Binding-site contacts:
Ligand atom N3 contacts residue PRO408 of chain 1.I at 3.6 Å.
Ligand atom O2P contacts residue HIS407 of chain 1.I at 4.1 Å.
Ligand atom C2 contacts residue PRO408 of chain 1.I at 4.0 Å (hydrophobic).
Ligand atom C2' contacts residue HIS407 of chain 1.I at 4.0 Å.
Ligand atom C2 contacts residue GLY416 of chain 1.I at 3.6 Å.
Ligand atom N9 contacts residue HIS407 of chain 1.I at 4.4 Å.
Ligand atom N9 contacts residue PRO408 of chain 1.I at 3.8 Å.
Ligand atom O2P contacts residue ASP403 of chain 1.A at 3.9 Å.
Ligand atom C6 contacts residue PRO408 of chain 1.I at 3.8 Å (hydrophobic).
Ligand atom N6 contacts residue GLY414 of chain 1.I at 4.4 Å.
Ligand atom C6 contacts residue GLY416 of chain 1.I at 4.2 Å.
Ligand atom C1' contacts residue PRO408 of chain 1.I at 3.9 Å (hydrophobic).
Ligand atom C5 contacts residue PRO204 of chain 1.I at 4.1 Å (hydrophobic).
Ligand atom C4 contacts residue PRO408 of chain 1.I at 3.9 Å (hydrophobic).
Ligand atom N6 contacts residue PHE415 of chain 1.I at 4.4 Å.
Ligand atom O2P contacts residue GLY404 of chain 1.A at 4.2 Å.
Ligand atom N6 contacts residue SER409 of chain 1.I at 3.3 Å (h-bond).
Ligand atom N6 contacts residue GLY416 of chain 1.I at 3.7 Å.
Ligand atom C5 contacts residue PRO408 of chain 1.I at 4.2 Å (hydrophobic).
Ligand atom N7 contacts residue HIS407 of chain 1.I at 3.8 Å.
Ligand atom C5 contacts residue SER409 of chain 1.I at 3.7 Å.
Ligand atom C2 contacts residue ILE399 of chain 1.I at 4.3 Å (hydrophobic).
Ligand atom C8 contacts residue HIS407 of chain 1.I at 3.4 Å.
Ligand atom N1 contacts residue PRO408 of chain 1.I at 3.8 Å.
Ligand atom N7 contacts residue PRO204 of chain 1.I at 4.1 Å.
Ligand atom N1 contacts residue GLY416 of chain 1.I at 3.1 Å (h-bond).
Ligand atom N6 contacts residue PRO204 of chain 1.I at 4.4 Å.
Ligand atom C6 contacts residue PRO204 of chain 1.I at 4.3 Å (hydrophobic).
Ligand atom N7 contacts residue SER409 of chain 1.I at 3.2 Å (h-bond).
Ligand atom C6 contacts residue SER409 of chain 1.I at 3.8 Å.
Ligand atom O1P contacts residue HIS405 of chain 1.A at 3.9 Å.
Ligand atom C8 contacts residue SER409 of chain 1.I at 4.2 Å.
Ligand atom N6 contacts residue PRO408 of chain 1.I at 4.0 Å.
Ligand atom C2' contacts residue PRO408 of chain 1.I at 4.3 Å (hydrophobic).
Ligand atom C8 contacts residue PRO408 of chain 1.I at 4.4 Å (hydrophobic).

Sequence of chain 1.I:
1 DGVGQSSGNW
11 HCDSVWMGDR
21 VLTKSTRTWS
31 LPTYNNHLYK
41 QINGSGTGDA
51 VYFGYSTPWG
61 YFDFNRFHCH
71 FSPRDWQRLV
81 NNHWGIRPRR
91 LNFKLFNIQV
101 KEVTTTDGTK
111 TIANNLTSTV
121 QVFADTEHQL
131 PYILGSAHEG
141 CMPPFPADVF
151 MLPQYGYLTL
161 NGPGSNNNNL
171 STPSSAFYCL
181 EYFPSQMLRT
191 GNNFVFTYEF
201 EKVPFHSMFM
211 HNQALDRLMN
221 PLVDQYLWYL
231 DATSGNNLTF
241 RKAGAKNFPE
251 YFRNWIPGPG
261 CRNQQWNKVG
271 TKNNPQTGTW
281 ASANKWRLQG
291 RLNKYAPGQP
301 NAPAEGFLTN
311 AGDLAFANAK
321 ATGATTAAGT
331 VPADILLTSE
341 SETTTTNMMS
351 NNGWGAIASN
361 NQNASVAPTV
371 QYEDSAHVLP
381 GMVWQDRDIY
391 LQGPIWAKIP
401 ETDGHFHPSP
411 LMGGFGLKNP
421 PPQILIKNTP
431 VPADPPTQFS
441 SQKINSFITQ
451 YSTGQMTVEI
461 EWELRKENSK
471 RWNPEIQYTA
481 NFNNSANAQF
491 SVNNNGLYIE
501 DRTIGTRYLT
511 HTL

Sequence of chain 1.A:
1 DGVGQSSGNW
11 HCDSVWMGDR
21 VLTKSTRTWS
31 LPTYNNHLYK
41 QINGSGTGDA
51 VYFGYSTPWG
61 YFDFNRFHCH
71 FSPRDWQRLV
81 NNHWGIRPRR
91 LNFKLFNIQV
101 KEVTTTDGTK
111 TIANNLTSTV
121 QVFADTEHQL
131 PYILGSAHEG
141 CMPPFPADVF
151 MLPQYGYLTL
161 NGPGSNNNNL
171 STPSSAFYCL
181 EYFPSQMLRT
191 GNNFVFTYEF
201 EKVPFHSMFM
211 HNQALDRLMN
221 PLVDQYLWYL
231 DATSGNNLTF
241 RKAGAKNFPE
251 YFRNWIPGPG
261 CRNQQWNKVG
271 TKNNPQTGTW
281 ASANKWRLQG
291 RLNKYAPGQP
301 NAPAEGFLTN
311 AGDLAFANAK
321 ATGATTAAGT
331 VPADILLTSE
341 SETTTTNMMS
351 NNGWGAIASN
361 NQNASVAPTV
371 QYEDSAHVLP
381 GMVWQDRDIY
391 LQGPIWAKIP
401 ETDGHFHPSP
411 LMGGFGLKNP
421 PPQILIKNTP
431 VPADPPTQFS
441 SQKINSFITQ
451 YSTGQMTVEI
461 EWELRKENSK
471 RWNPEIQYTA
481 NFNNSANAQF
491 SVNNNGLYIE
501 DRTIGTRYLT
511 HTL

A small-molecule ligand and the protein it binds are described below.
Small molecule (SMILES): Nc1ncnc2c1ncn2[C@H]1C[C@H](O)[C@@H](COP(=O)(O)O)O1